Binding-site contacts:
Ligand atom C8 contacts residue THR156 of chain 27.E at 4.0 Å.
Ligand atom N2 contacts residue ASN154 of chain 27.E at 3.8 Å.
Ligand atom C2 contacts residue THR156 of chain 27.E at 4.2 Å.
Ligand atom C1 contacts residue THR156 of chain 27.E at 3.6 Å.
Ligand atom C7 contacts residue THR156 of chain 27.E at 3.9 Å.
Ligand atom C8 contacts residue ASN154 of chain 27.E at 3.6 Å.
Ligand atom C2 contacts residue ASN154 of chain 27.E at 3.5 Å.
Ligand atom C6 contacts residue MET151 of chain 27.E at 4.5 Å (hydrophobic).
Ligand atom N2 contacts residue THR156 of chain 27.E at 3.6 Å (h-bond).
Ligand atom C1 contacts residue ASN154 of chain 27.E at 3.4 Å.
Ligand atom C7 contacts residue ASN154 of chain 27.E at 3.3 Å.
Ligand atom O6 contacts residue MET151 of chain 27.E at 3.4 Å.
Ligand atom O5 contacts residue ASN154 of chain 27.E at 4.0 Å.
Ligand atom O7 contacts residue ASN154 of chain 27.E at 2.6 Å (h-bond).

A small-molecule ligand and the protein it binds are described below.
Small molecule (SMILES): CC(=O)N[C@H]1[C@H](O[C@H]2[C@H](O)[C@@H](NC(C)=O)CO[C@@H]2CO)O[C@H](CO)[C@@H](O)[C@@H]1O

Sequence of chain 27.E:
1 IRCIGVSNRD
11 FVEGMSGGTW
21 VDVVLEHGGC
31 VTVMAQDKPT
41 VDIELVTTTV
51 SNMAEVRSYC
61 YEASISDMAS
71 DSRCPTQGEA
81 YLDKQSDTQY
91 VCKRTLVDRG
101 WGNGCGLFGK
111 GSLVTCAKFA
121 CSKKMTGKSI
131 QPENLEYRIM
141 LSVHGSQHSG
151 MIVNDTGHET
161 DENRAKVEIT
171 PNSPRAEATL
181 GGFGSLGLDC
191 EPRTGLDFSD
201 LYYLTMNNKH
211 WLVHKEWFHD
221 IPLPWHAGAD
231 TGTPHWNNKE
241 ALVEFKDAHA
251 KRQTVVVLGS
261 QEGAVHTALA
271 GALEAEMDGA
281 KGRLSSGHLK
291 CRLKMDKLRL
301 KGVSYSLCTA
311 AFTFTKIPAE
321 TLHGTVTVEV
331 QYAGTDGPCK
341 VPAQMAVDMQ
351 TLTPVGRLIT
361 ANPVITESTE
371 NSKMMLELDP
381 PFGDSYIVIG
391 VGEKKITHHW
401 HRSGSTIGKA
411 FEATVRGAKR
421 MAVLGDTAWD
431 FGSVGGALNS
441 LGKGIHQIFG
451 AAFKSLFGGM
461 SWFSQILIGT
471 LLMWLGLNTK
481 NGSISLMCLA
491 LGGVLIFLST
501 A